The small molecule below binds the protein below.
Small molecule (SMILES): Cc1cc(CCCOc2c(C)cc(-n3nnc(C)n3)cc2C)on1

Binding-site contacts:
Ligand atom N1A contacts residue PHE179 of chain 42.A at 3.2 Å.
Ligand atom C4 contacts residue TYR190 of chain 42.A at 3.8 Å (hydrophobic).
Ligand atom C1B contacts residue ILE98 of chain 42.A at 3.6 Å (hydrophobic).
Ligand atom N2A contacts residue PHE179 of chain 42.A at 3.3 Å.
Ligand atom C6B contacts residue ILE98 of chain 42.A at 3.8 Å (hydrophobic).
Ligand atom N5A contacts residue PHE179 of chain 42.A at 3.2 Å.
Ligand atom C4 contacts residue MET214 of chain 42.A at 4.0 Å (hydrophobic).
Ligand atom C4A contacts residue TYR144 of chain 42.A at 3.5 Å (hydrophobic).
Ligand atom C4A contacts residue PHE179 of chain 42.A at 3.5 Å (hydrophobic).
Ligand atom O1B contacts residue ILE98 of chain 42.A at 3.1 Å.
Ligand atom C4 contacts residue LEU100 of chain 42.A at 3.8 Å (hydrophobic).
Ligand atom N2 contacts residue LEU100 of chain 42.A at 3.8 Å.
Ligand atom C5B contacts residue LEU181 of chain 42.A at 3.6 Å (hydrophobic).
Ligand atom C6B contacts residue LEU181 of chain 42.A at 3.5 Å (hydrophobic).
Ligand atom CM6 contacts residue LEU184 of chain 42.A at 3.6 Å (hydrophobic).
Ligand atom CM4 contacts residue TYR144 of chain 42.A at 3.8 Å (hydrophobic).
Ligand atom CM6 contacts residue TYR144 of chain 42.A at 3.7 Å (hydrophobic).
Ligand atom C5B contacts residue TYR144 of chain 42.A at 3.7 Å (hydrophobic).
Ligand atom N2A contacts residue TYR144 of chain 42.A at 4.0 Å.
Ligand atom O1 contacts residue LEU100 of chain 42.A at 3.8 Å.
Ligand atom N3A contacts residue TYR144 of chain 42.A at 3.2 Å.
Ligand atom N1A contacts residue MET124 of chain 42.A at 3.9 Å.
Ligand atom C3 contacts residue LEU100 of chain 42.A at 3.7 Å (hydrophobic).
Ligand atom CM4 contacts residue TYR142 of chain 42.A at 3.9 Å (hydrophobic).
Ligand atom CM2 contacts residue ILE77 of chain 42.A at 3.9 Å (hydrophobic).
Ligand atom O1 contacts residue MET214 of chain 42.A at 3.2 Å.
Ligand atom C1C contacts residue MET214 of chain 42.A at 3.4 Å (hydrophobic).
Ligand atom C5 contacts residue MET214 of chain 42.A at 3.7 Å (hydrophobic).
Ligand atom CM4 contacts residue VAL168 of chain 42.A at 3.9 Å (hydrophobic).
Ligand atom CM4 contacts residue ALA166 of chain 42.A at 3.1 Å (hydrophobic).
Ligand atom CM3 contacts residue TYR190 of chain 42.A at 3.8 Å (hydrophobic).
Ligand atom CM6 contacts residue LEU181 of chain 42.A at 3.8 Å (hydrophobic).
Ligand atom N2 contacts residue MET214 of chain 42.A at 3.7 Å.
Ligand atom N5A contacts residue LEU217 of chain 42.A at 3.7 Å.
Ligand atom CM2 contacts residue ILE122 of chain 42.A at 3.9 Å (hydrophobic).
Ligand atom C5 contacts residue LEU100 of chain 42.A at 4.0 Å (hydrophobic).
Ligand atom C1B contacts residue LEU181 of chain 42.A at 3.9 Å (hydrophobic).
Ligand atom N1A contacts residue LEU217 of chain 42.A at 3.4 Å.
Ligand atom N3A contacts residue PHE179 of chain 42.A at 3.6 Å.
Ligand atom C3C contacts residue LEU181 of chain 42.A at 4.0 Å (hydrophobic).

Sequence of chain 42.A:
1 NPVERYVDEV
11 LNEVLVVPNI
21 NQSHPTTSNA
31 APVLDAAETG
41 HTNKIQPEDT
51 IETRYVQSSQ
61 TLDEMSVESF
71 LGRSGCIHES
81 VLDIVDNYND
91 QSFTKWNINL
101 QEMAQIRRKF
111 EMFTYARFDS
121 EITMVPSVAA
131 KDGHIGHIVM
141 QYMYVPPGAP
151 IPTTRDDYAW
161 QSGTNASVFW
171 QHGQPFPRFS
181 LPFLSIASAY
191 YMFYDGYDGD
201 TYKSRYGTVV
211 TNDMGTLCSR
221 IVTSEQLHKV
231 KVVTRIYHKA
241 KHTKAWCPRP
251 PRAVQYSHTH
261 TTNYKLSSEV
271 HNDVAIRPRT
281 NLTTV